Sequence of chain 1.B:
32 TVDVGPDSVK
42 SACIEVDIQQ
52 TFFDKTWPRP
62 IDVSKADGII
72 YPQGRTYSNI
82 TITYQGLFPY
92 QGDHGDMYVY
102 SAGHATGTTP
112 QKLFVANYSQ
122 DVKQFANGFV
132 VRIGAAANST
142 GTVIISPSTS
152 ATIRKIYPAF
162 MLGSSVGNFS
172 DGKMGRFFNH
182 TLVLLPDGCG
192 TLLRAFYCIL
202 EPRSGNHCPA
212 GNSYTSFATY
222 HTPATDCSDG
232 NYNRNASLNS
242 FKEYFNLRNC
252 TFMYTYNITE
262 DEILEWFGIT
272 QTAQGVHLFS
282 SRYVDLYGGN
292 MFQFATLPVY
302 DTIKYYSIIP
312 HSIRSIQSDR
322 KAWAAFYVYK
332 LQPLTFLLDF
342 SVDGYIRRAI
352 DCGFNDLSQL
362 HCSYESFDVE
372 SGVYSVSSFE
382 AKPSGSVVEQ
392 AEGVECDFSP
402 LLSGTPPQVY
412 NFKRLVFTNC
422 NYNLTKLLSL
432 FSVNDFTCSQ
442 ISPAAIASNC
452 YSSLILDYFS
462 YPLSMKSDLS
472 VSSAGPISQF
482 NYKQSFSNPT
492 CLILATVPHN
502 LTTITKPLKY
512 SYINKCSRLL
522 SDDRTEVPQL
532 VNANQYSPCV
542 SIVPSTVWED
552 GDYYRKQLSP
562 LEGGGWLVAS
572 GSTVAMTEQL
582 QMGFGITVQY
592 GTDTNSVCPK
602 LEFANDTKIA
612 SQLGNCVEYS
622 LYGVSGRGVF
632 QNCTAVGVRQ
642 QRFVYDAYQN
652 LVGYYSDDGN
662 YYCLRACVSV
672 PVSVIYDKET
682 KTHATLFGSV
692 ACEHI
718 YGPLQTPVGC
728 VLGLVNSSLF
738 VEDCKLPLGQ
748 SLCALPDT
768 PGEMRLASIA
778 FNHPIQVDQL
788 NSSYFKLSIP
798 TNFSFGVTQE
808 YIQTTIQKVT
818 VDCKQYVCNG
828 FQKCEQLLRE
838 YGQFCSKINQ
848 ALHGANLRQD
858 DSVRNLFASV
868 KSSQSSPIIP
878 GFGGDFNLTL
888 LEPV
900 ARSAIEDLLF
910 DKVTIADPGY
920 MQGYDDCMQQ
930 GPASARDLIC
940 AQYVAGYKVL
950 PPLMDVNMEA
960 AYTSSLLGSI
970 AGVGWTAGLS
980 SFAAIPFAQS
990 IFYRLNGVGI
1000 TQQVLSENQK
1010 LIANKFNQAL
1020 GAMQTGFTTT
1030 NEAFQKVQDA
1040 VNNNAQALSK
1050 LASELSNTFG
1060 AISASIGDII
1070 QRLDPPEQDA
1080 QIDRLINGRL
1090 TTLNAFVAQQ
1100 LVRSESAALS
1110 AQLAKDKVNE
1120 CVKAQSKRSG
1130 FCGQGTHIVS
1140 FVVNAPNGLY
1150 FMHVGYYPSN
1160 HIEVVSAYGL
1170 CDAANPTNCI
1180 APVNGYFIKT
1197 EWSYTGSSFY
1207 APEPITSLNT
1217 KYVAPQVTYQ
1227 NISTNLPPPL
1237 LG

The small molecule below binds the protein below.
Small molecule (SMILES): CC(=O)N[C@H]1[C@H](O[C@H]2[C@H](O)[C@@H](NC(C)=O)CO[C@@H]2CO)O[C@H](CO)[C@@H](O[C@@H]2O[C@H](CO)[C@@H](O)[C@H](O[C@H]3O[C@H](CO)[C@@H](O)[C@H](O)[C@@H]3O)[C@@H]2O)[C@@H]1O

Sequence of chain 1.A:
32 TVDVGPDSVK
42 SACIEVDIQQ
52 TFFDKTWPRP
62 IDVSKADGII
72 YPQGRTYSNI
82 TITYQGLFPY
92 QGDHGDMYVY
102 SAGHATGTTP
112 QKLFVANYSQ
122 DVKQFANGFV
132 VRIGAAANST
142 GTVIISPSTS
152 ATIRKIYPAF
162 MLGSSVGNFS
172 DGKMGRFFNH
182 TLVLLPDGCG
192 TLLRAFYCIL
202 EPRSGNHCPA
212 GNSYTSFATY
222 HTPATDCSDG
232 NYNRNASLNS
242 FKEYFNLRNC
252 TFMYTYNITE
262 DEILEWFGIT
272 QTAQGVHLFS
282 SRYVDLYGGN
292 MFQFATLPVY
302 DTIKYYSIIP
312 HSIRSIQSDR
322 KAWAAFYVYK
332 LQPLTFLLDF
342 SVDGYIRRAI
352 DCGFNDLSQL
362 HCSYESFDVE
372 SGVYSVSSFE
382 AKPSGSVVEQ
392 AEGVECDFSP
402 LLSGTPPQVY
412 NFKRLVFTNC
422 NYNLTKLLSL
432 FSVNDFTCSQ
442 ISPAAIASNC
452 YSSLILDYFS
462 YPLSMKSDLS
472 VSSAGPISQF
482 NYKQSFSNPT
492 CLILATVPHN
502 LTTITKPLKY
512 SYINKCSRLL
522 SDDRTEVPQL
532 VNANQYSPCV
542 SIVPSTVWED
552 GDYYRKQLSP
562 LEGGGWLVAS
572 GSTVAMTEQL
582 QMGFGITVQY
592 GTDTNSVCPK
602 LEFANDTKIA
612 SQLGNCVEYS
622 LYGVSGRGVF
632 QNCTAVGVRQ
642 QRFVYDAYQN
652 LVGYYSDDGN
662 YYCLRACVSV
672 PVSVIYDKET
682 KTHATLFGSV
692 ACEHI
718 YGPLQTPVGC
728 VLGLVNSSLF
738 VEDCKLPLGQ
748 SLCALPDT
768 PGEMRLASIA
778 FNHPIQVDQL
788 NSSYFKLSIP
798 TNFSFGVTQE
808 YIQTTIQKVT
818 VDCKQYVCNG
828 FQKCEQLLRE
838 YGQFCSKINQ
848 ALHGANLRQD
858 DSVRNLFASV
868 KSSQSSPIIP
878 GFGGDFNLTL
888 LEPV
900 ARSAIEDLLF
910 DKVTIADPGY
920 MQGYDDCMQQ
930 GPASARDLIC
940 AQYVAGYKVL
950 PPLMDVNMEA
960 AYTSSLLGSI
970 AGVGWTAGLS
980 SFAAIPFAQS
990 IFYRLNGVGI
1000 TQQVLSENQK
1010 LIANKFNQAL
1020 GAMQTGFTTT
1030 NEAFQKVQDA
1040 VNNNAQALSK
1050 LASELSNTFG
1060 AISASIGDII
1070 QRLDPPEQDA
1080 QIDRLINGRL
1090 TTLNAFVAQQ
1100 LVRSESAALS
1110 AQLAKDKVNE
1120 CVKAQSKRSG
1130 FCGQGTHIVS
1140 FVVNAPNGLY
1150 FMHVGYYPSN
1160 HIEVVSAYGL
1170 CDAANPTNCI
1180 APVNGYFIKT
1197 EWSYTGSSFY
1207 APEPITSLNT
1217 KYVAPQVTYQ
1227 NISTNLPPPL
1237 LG

Binding-site contacts:
Ligand atom C7 contacts residue TYR1225 of chain 1.B at 3.5 Å (hydrophobic).
Ligand atom C7 contacts residue VAL1223 of chain 1.B at 4.2 Å (hydrophobic).
Ligand atom C8 contacts residue GLN1226 of chain 1.B at 3.7 Å.
Ligand atom C5 contacts residue ASN1227 of chain 1.B at 3.8 Å.
Ligand atom C3 contacts residue ASN1227 of chain 1.B at 3.9 Å.
Ligand atom O5 contacts residue ASN1227 of chain 1.B at 2.5 Å (h-bond).
Ligand atom C3 contacts residue VAL1223 of chain 1.B at 3.8 Å (hydrophobic).
Ligand atom N2 contacts residue GLN1226 of chain 1.B at 4.4 Å.
Ligand atom O3 contacts residue GLU1006 of chain 1.A at 3.8 Å.
Ligand atom N2 contacts residue TYR1225 of chain 1.B at 2.8 Å (h-bond).
Ligand atom C7 contacts residue ASN1227 of chain 1.B at 3.9 Å.
Ligand atom O7 contacts residue VAL1223 of chain 1.B at 3.5 Å (h-bond).
Ligand atom N2 contacts residue ASN1227 of chain 1.B at 3.0 Å (h-bond).
Ligand atom N2 contacts residue VAL1223 of chain 1.B at 4.2 Å.
Ligand atom C7 contacts residue GLN1222 of chain 1.B at 4.3 Å.
Ligand atom O7 contacts residue GLN1222 of chain 1.B at 4.0 Å.
Ligand atom C4 contacts residue ASN1227 of chain 1.B at 4.4 Å.
Ligand atom C1 contacts residue TYR1225 of chain 1.B at 3.8 Å (hydrophobic).
Ligand atom O7 contacts residue ASN1227 of chain 1.B at 3.8 Å.
Ligand atom C2 contacts residue VAL1223 of chain 1.B at 4.3 Å (hydrophobic).
Ligand atom O4 contacts residue GLU1006 of chain 1.A at 3.9 Å.
Ligand atom O3 contacts residue VAL1223 of chain 1.B at 3.4 Å (h-bond).
Ligand atom C2 contacts residue ASN1227 of chain 1.B at 2.6 Å.
Ligand atom C6 contacts residue PRO1175 of chain 1.B at 4.5 Å (hydrophobic).
Ligand atom O5 contacts residue VAL1223 of chain 1.B at 3.9 Å.
Ligand atom C8 contacts residue GLN1222 of chain 1.B at 4.2 Å.
Ligand atom C7 contacts residue PRO1221 of chain 1.B at 4.5 Å (hydrophobic).
Ligand atom C8 contacts residue PRO1221 of chain 1.B at 3.5 Å (hydrophobic).
Ligand atom C1 contacts residue VAL1223 of chain 1.B at 4.3 Å (hydrophobic).
Ligand atom C1 contacts residue ASN1227 of chain 1.B at 1.5 Å.
Ligand atom C3 contacts residue TYR1225 of chain 1.B at 4.3 Å (hydrophobic).
Ligand atom O4 contacts residue VAL1223 of chain 1.B at 3.7 Å.
Ligand atom C8 contacts residue TYR1225 of chain 1.B at 3.4 Å (hydrophobic).
Ligand atom C2 contacts residue TYR1225 of chain 1.B at 3.8 Å (hydrophobic).
Ligand atom O4 contacts residue GLN1222 of chain 1.B at 4.4 Å.
Ligand atom C8 contacts residue SER790 of chain 1.B at 3.7 Å.
Ligand atom C3 contacts residue GLN1222 of chain 1.B at 4.3 Å.
Ligand atom O7 contacts residue PRO1221 of chain 1.B at 4.4 Å.